Binding-site contacts:
Ligand atom CA contacts residue ASN195 of chain 1.A at 3.4 Å.
Ligand atom O contacts residue THR103 of chain 1.A at 4.2 Å.
Ligand atom CE contacts residue TYR83 of chain 1.A at 3.7 Å (hydrophobic).
Ligand atom CG contacts residue PHE78 of chain 1.A at 4.2 Å (hydrophobic).
Ligand atom OXT contacts residue GLY194 of chain 1.A at 4.2 Å.
Ligand atom SD contacts residue GLN79 of chain 1.A at 3.9 Å.
Ligand atom C contacts residue ASN193 of chain 1.A at 3.9 Å.
Ligand atom CA contacts residue ASN193 of chain 1.A at 4.1 Å.
Ligand atom N contacts residue PHE78 of chain 1.A at 3.7 Å.
Ligand atom SD contacts residue HIS80 of chain 1.A at 3.3 Å (h-bond).
Ligand atom CA contacts residue TYR61 of chain 1.A at 3.6 Å (hydrophobic).
Ligand atom O contacts residue HIS80 of chain 1.A at 4.1 Å.
Ligand atom C contacts residue ASN218 of chain 1.A at 4.0 Å.
Ligand atom CE contacts residue TYR61 of chain 1.A at 3.6 Å (hydrophobic).
Ligand atom CG contacts residue HIS80 of chain 1.A at 3.5 Å.
Ligand atom CG contacts residue TYR61 of chain 1.A at 3.8 Å (hydrophobic).
Ligand atom CB contacts residue GLN79 of chain 1.A at 4.0 Å.
Ligand atom OXT contacts residue ASN193 of chain 1.A at 2.9 Å (h-bond).
Ligand atom CB contacts residue TYR61 of chain 1.A at 4.0 Å (hydrophobic).
Ligand atom CA contacts residue ASN218 of chain 1.A at 3.7 Å.
Ligand atom CE contacts residue PHE78 of chain 1.A at 3.7 Å (hydrophobic).
Ligand atom CB contacts residue HIS80 of chain 1.A at 4.0 Å.
Ligand atom CB contacts residue ASN218 of chain 1.A at 3.5 Å.
Ligand atom N contacts residue ASN218 of chain 1.A at 3.0 Å (h-bond).
Ligand atom CA contacts residue PHE78 of chain 1.A at 4.0 Å (hydrophobic).
Ligand atom SD contacts residue TYR83 of chain 1.A at 3.6 Å.
Ligand atom C contacts residue ARG136 of chain 1.A at 3.4 Å.
Ligand atom O contacts residue ARG136 of chain 1.A at 3.7 Å.
Ligand atom OXT contacts residue ASN133 of chain 1.A at 4.1 Å.
Ligand atom SD contacts residue ASN133 of chain 1.A at 3.5 Å (h-bond).
Ligand atom CG contacts residue ASN193 of chain 1.A at 3.8 Å.
Ligand atom N contacts residue PHE34 of chain 1.A at 3.8 Å.
Ligand atom O contacts residue ASN218 of chain 1.A at 2.9 Å (h-bond).
Ligand atom O contacts residue TYR216 of chain 1.A at 4.0 Å.
Ligand atom OXT contacts residue ARG136 of chain 1.A at 2.5 Å (salt-bridge).
Ligand atom CG contacts residue ASN133 of chain 1.A at 3.6 Å.
Ligand atom CE contacts residue GLN79 of chain 1.A at 3.6 Å.
Ligand atom CB contacts residue PHE78 of chain 1.A at 3.2 Å (hydrophobic).
Ligand atom C contacts residue HIS80 of chain 1.A at 4.2 Å.
Ligand atom N contacts residue ASN195 of chain 1.A at 3.2 Å (h-bond).

This small molecule binds to this protein.
Small molecule (SMILES): CSCC[C@H](N)C(=O)O

Sequence of chain 1.A:
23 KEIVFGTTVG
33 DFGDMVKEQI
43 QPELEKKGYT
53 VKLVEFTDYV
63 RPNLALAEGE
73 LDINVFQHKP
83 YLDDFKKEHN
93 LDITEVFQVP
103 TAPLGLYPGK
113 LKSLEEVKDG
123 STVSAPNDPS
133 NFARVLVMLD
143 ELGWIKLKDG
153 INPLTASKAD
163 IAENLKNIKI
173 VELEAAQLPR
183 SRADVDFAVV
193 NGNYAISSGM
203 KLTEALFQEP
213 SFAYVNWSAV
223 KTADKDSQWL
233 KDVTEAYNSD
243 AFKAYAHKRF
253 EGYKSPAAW